Sequence of chain 1.A:
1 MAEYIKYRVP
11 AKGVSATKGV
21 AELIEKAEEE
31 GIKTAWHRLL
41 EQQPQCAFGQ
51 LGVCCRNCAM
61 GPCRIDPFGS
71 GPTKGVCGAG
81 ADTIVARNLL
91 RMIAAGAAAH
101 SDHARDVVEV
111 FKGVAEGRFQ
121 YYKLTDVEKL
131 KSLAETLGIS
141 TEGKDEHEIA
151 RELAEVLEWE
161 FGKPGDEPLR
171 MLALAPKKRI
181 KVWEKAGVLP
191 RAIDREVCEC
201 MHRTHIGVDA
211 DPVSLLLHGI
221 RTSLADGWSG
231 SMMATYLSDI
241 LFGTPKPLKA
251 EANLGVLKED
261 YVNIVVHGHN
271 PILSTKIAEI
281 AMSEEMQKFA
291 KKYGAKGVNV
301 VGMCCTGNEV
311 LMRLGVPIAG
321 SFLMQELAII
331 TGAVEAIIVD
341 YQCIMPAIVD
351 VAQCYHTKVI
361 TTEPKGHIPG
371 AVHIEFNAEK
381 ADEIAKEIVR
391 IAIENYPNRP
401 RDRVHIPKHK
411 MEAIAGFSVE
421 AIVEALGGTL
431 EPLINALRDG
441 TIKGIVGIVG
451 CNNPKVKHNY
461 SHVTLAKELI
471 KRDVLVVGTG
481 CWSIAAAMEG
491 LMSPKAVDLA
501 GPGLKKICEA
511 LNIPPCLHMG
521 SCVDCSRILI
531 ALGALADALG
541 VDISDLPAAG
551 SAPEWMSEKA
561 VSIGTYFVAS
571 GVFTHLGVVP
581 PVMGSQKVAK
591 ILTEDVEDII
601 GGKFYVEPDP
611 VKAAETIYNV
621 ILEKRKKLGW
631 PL

This small molecule binds to this protein.
Small molecule (SMILES): C[C@@H](O)[C@@H](C)O

Binding-site contacts:
Ligand atom O5 contacts residue ASP260 of chain 1.A at 2.9 Å (salt-bridge).
Ligand atom C1 contacts residue LYS258 of chain 1.A at 3.6 Å.
Ligand atom C3 contacts residue LYS296 of chain 1.A at 4.4 Å.
Ligand atom O5 contacts residue TYR261 of chain 1.A at 3.6 Å.
Ligand atom C3 contacts residue TYR261 of chain 1.A at 4.2 Å (hydrophobic).
Ligand atom C2 contacts residue ASP260 of chain 1.A at 4.2 Å.
Ligand atom O6 contacts residue TYR261 of chain 1.A at 3.4 Å.
Ligand atom C1 contacts residue GLU259 of chain 1.A at 3.7 Å.
Ligand atom C2 contacts residue LYS258 of chain 1.A at 3.6 Å.
Ligand atom C3 contacts residue ASP260 of chain 1.A at 4.0 Å.
Ligand atom O6 contacts residue LYS296 of chain 1.A at 4.1 Å.
Ligand atom O5 contacts residue GLU259 of chain 1.A at 3.5 Å (salt-bridge).
Ligand atom C2 contacts residue GLU259 of chain 1.A at 4.2 Å.
Ligand atom O5 contacts residue LYS258 of chain 1.A at 4.0 Å.
Ligand atom C2 contacts residue TYR261 of chain 1.A at 3.7 Å (hydrophobic).